A protein and the small-molecule ligand that binds it are described below.
Small molecule (SMILES): CC(=O)N[C@H]1[C@H]([C@H](O)[C@H](O)CO)O[C@](O)(C(N)=O)C[C@@H]1O

Sequence of chain 1.A:
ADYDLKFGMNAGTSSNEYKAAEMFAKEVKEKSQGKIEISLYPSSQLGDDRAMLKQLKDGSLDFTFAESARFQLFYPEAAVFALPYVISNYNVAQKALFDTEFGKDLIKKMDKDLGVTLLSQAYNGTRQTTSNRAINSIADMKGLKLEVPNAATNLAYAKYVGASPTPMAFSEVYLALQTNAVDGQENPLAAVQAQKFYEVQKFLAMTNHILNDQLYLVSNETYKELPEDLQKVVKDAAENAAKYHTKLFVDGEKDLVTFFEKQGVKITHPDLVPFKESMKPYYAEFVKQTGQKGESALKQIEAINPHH

Binding-site contacts:
Ligand atom O6 contacts residue PRO149 of chain 1.A at 3.9 Å.
Ligand atom C3 contacts residue ASN187 of chain 1.A at 3.9 Å.
Ligand atom C1 contacts residue PHE170 of chain 1.A at 3.5 Å (hydrophobic).
Ligand atom O1A contacts residue PHE170 of chain 1.A at 3.4 Å.
Ligand atom N5 contacts residue GLU67 of chain 1.A at 4.0 Å.
Ligand atom C3 contacts residue PHE170 of chain 1.A at 3.8 Å (hydrophobic).
Ligand atom O8 contacts residue GLU67 of chain 1.A at 2.6 Å (salt-bridge).
Ligand atom N1 contacts residue PRO149 of chain 1.A at 3.5 Å.
Ligand atom C6 contacts residue GLU67 of chain 1.A at 3.7 Å.
Ligand atom O2 contacts residue ASN187 of chain 1.A at 2.6 Å (h-bond).
Ligand atom O8 contacts residue ARG127 of chain 1.A at 3.6 Å.
Ligand atom O4 contacts residue ASN10 of chain 1.A at 3.0 Å (h-bond).
Ligand atom C9 contacts residue ALA151 of chain 1.A at 3.8 Å (hydrophobic).
Ligand atom O10 contacts residue ASN10 of chain 1.A at 3.7 Å.
Ligand atom O1A contacts residue ASN187 of chain 1.A at 2.9 Å (h-bond).
Ligand atom C11 contacts residue PHE65 of chain 1.A at 3.8 Å (hydrophobic).
Ligand atom C8 contacts residue PRO149 of chain 1.A at 3.9 Å (hydrophobic).
Ligand atom O9 contacts residue ARG70 of chain 1.A at 3.5 Å.
Ligand atom C10 contacts residue ASP49 of chain 1.A at 3.8 Å.
Ligand atom C9 contacts residue ARG70 of chain 1.A at 3.9 Å.
Ligand atom C8 contacts residue GLU67 of chain 1.A at 3.5 Å.
Ligand atom C2 contacts residue ASN187 of chain 1.A at 3.6 Å.
Ligand atom C1 contacts residue ASN187 of chain 1.A at 3.9 Å.
Ligand atom O2 contacts residue ARG127 of chain 1.A at 2.9 Å (salt-bridge).
Ligand atom O7 contacts residue ASP49 of chain 1.A at 2.7 Å (salt-bridge).
Ligand atom C7 contacts residue GLU67 of chain 1.A at 3.5 Å.
Ligand atom C5 contacts residue ASN10 of chain 1.A at 4.0 Å.
Ligand atom C7 contacts residue ASP49 of chain 1.A at 3.5 Å.
Ligand atom O9 contacts residue GLU67 of chain 1.A at 2.7 Å (salt-bridge).
Ligand atom N1 contacts residue PHE170 of chain 1.A at 3.7 Å.
Ligand atom O10 contacts residue ASP49 of chain 1.A at 3.5 Å.
Ligand atom C11 contacts residue GLN214 of chain 1.A at 3.3 Å.
Ligand atom O7 contacts residue ARG70 of chain 1.A at 4.0 Å.
Ligand atom O1A contacts residue PRO149 of chain 1.A at 4.0 Å.
Ligand atom O1A contacts residue ARG127 of chain 1.A at 3.6 Å.
Ligand atom C1 contacts residue PRO149 of chain 1.A at 4.0 Å (hydrophobic).
Ligand atom C4 contacts residue ASN10 of chain 1.A at 3.5 Å.
Ligand atom C11 contacts residue ALA66 of chain 1.A at 3.9 Å (hydrophobic).
Ligand atom C9 contacts residue GLU67 of chain 1.A at 3.6 Å.
Ligand atom C3 contacts residue ASN10 of chain 1.A at 3.3 Å.